Binding-site contacts:
Ligand atom C3 contacts residue ASP145 of chain 1.B at 3.8 Å.
Ligand atom O2B contacts residue THR97 of chain 1.B at 3.6 Å (h-bond).
Ligand atom C5 contacts residue LEU146 of chain 1.B at 3.1 Å (hydrophobic).
Ligand atom O1P contacts residue GLY151 of chain 1.B at 3.9 Å.
Ligand atom PB contacts residue THR97 of chain 1.B at 3.7 Å.
Ligand atom O2P contacts residue THR149 of chain 1.B at 3.6 Å.
Ligand atom O1B contacts residue THR97 of chain 1.B at 2.8 Å (h-bond).
Ligand atom O3 contacts residue GLU144 of chain 1.B at 2.3 Å (salt-bridge).
Ligand atom O2B contacts residue TYR116 of chain 1.A at 3.4 Å (h-bond).
Ligand atom O1P contacts residue SER152 of chain 1.B at 2.4 Å (h-bond).
Ligand atom PB contacts residue ARG118 of chain 1.A at 3.5 Å.
Ligand atom P contacts residue THR149 of chain 1.B at 3.6 Å.
Ligand atom O3A contacts residue ARG62 of chain 1.B at 3.0 Å (salt-bridge).
Ligand atom O2P contacts residue GLY150 of chain 1.B at 3.0 Å (h-bond).
Ligand atom P contacts residue GLY150 of chain 1.B at 3.8 Å.
Ligand atom P contacts residue SER148 of chain 1.B at 3.3 Å.
Ligand atom C4 contacts residue SER152 of chain 1.B at 3.7 Å.
Ligand atom O2B contacts residue ARG62 of chain 1.B at 2.9 Å (salt-bridge).
Ligand atom O3B contacts residue THR97 of chain 1.B at 3.7 Å.
Ligand atom O1B contacts residue ALA96 of chain 1.B at 3.4 Å (h-bond).
Ligand atom O1B contacts residue ALA98 of chain 1.B at 3.1 Å (h-bond).
Ligand atom O2A contacts residue ARG62 of chain 1.B at 3.5 Å (salt-bridge).
Ligand atom C3 contacts residue GLU144 of chain 1.B at 3.5 Å.
Ligand atom O3P contacts residue GLY150 of chain 1.B at 3.8 Å.
Ligand atom O3 contacts residue LEU146 of chain 1.B at 3.7 Å.
Ligand atom O3 contacts residue ASP145 of chain 1.B at 3.4 Å (salt-bridge).
Ligand atom O5 contacts residue SER148 of chain 1.B at 3.2 Å (h-bond).
Ligand atom O2P contacts residue ILE147 of chain 1.B at 3.9 Å.
Ligand atom O3P contacts residue THR149 of chain 1.B at 2.7 Å (h-bond).
Ligand atom O2B contacts residue ALA98 of chain 1.B at 4.0 Å.
Ligand atom C3 contacts residue LEU146 of chain 1.B at 3.7 Å (hydrophobic).
Ligand atom C2 contacts residue ASP145 of chain 1.B at 4.0 Å.
Ligand atom PA contacts residue ARG62 of chain 1.B at 3.9 Å.
Ligand atom PB contacts residue ARG62 of chain 1.B at 3.7 Å.
Ligand atom O2B contacts residue ARG118 of chain 1.A at 3.2 Å (salt-bridge).
Ligand atom O3B contacts residue ARG118 of chain 1.A at 2.4 Å (salt-bridge).
Ligand atom P contacts residue SER152 of chain 1.B at 3.8 Å.
Ligand atom O2P contacts residue SER148 of chain 1.B at 3.2 Å (h-bond).
Ligand atom O3P contacts residue SER148 of chain 1.B at 2.4 Å (h-bond).
Ligand atom O2P contacts residue GLY151 of chain 1.B at 3.9 Å.

Sequence of chain 1.B:
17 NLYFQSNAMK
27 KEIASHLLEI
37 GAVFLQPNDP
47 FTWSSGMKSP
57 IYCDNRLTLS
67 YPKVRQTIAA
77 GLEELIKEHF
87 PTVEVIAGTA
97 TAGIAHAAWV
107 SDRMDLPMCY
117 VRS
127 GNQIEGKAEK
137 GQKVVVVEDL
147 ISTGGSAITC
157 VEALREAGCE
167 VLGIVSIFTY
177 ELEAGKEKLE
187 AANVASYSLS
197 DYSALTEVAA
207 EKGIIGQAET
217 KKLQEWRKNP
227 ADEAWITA

This protein binds this small molecule.
Small molecule (SMILES): O=P(O)(O)OC[C@H]1O[C@H](O[P](=O)(O)OP(=O)(O)O)[C@H](O)[C@@H]1O

Sequence of chain 1.A:
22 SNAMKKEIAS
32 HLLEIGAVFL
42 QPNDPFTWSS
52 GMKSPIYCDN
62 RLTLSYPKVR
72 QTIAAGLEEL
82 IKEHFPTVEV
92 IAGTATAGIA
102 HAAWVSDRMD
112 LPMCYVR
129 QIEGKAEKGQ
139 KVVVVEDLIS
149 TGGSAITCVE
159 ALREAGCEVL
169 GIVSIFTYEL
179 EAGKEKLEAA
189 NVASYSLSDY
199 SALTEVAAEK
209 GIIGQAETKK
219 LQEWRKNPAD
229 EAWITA